Binding-site contacts:
Ligand atom CL32 contacts residue PHE131 of chain 1.B at 3.4 Å.
Ligand atom N24 contacts residue ASN44 of chain 1.B at 3.4 Å.
Ligand atom F31 contacts residue ALA48 of chain 1.B at 3.0 Å.
Ligand atom C5 contacts residue HIS147 of chain 1.B at 3.7 Å.
Ligand atom N25 contacts residue MET91 of chain 1.B at 3.6 Å.
Ligand atom N25 contacts residue ILE89 of chain 1.B at 3.7 Å.
Ligand atom CL33 contacts residue LEU100 of chain 1.B at 3.7 Å.
Ligand atom F31 contacts residue ASP47 of chain 1.B at 3.0 Å.
Ligand atom C5 contacts residue ASP95 of chain 1.B at 3.5 Å.
Ligand atom C5 contacts residue GLY90 of chain 1.B at 3.2 Å.
Ligand atom C13 contacts residue LEU100 of chain 1.B at 3.6 Å (hydrophobic).
Ligand atom F30 contacts residue LYS51 of chain 1.B at 3.0 Å.
Ligand atom O28 contacts residue ASN44 of chain 1.B at 3.6 Å.
Ligand atom CL32 contacts residue ASN99 of chain 1.B at 3.7 Å.
Ligand atom N22 contacts residue SER45 of chain 1.B at 3.5 Å (h-bond).
Ligand atom C16 contacts residue ASN44 of chain 1.B at 3.7 Å.
Ligand atom C1 contacts residue ASN44 of chain 1.B at 3.8 Å.
Ligand atom C2 contacts residue LEU100 of chain 1.B at 3.4 Å (hydrophobic).
Ligand atom N22 contacts residue ASP86 of chain 1.B at 2.9 Å (salt-bridge).
Ligand atom C20 contacts residue ASN99 of chain 1.B at 3.8 Å.
Ligand atom C20 contacts residue MET91 of chain 1.B at 3.3 Å (hydrophobic).
Ligand atom C2 contacts residue PHE131 of chain 1.B at 3.4 Å (hydrophobic).
Ligand atom C20 contacts residue GLY90 of chain 1.B at 3.6 Å.
Ligand atom N22 contacts residue ASN44 of chain 1.B at 3.9 Å.
Ligand atom N23 contacts residue THR177 of chain 1.B at 3.6 Å.
Ligand atom C6 contacts residue MET91 of chain 1.B at 3.7 Å (hydrophobic).
Ligand atom N25 contacts residue GLY90 of chain 1.B at 2.7 Å (h-bond).
Ligand atom C4 contacts residue LYS51 of chain 1.B at 3.9 Å.
Ligand atom C21 contacts residue LYS51 of chain 1.B at 3.8 Å.
Ligand atom C12 contacts residue ASN44 of chain 1.B at 3.6 Å.
Ligand atom O27 contacts residue ASN99 of chain 1.B at 2.6 Å (h-bond).
Ligand atom N26 contacts residue MET91 of chain 1.B at 3.5 Å.
Ligand atom F29 contacts residue LYS51 of chain 1.B at 3.5 Å.
Ligand atom C10 contacts residue ASN44 of chain 1.B at 3.6 Å.
Ligand atom C7 contacts residue GLY90 of chain 1.B at 3.6 Å.
Ligand atom N23 contacts residue ALA48 of chain 1.B at 3.4 Å.
Ligand atom F31 contacts residue ASN44 of chain 1.B at 3.6 Å.
Ligand atom C11 contacts residue PHE131 of chain 1.B at 3.5 Å (hydrophobic).
Ligand atom O27 contacts residue MET91 of chain 1.B at 3.6 Å.
Ligand atom C19 contacts residue GLY90 of chain 1.B at 3.4 Å.

Sequence of chain 1.B:
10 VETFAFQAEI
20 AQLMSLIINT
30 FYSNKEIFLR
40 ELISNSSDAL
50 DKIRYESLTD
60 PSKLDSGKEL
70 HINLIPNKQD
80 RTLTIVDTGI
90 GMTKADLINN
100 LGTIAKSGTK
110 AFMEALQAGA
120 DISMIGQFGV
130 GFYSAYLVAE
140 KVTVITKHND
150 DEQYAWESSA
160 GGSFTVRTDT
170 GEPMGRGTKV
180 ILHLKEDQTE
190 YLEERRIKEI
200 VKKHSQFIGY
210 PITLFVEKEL

This protein binds this small molecule.
Small molecule (SMILES): Nc1nc2c(c(-c3c(Cl)cc(Cl)cc3OCCCC(F)(F)F)n1)CN(C(=O)NC1CCC1)C2